Binding-site contacts:
Ligand atom O6 contacts residue TRP22 of chain 2.A at 3.9 Å.
Ligand atom C2 contacts residue THR21 of chain 2.A at 4.3 Å.
Ligand atom C4 contacts residue ASN19 of chain 2.A at 4.2 Å.
Ligand atom O5 contacts residue ASN19 of chain 2.A at 2.4 Å (h-bond).
Ligand atom C5 contacts residue TRP22 of chain 2.A at 4.0 Å (hydrophobic).
Ligand atom C6 contacts residue TRP22 of chain 2.A at 4.5 Å (hydrophobic).
Ligand atom C2 contacts residue ASN19 of chain 2.A at 2.4 Å.
Ligand atom O5 contacts residue THR18 of chain 2.A at 3.9 Å.
Ligand atom C5 contacts residue ASN19 of chain 2.A at 3.7 Å.
Ligand atom C3 contacts residue ASN19 of chain 2.A at 3.7 Å.
Ligand atom N2 contacts residue THR21 of chain 2.A at 3.4 Å (h-bond).
Ligand atom C8 contacts residue THR21 of chain 2.A at 4.0 Å.
Ligand atom C7 contacts residue ASN19 of chain 2.A at 3.5 Å.
Ligand atom C1 contacts residue ASN19 of chain 2.A at 1.4 Å.
Ligand atom N2 contacts residue ASN19 of chain 2.A at 2.9 Å (h-bond).
Ligand atom C1 contacts residue THR21 of chain 2.A at 4.2 Å.
Ligand atom C1 contacts residue TRP22 of chain 2.A at 3.7 Å (hydrophobic).
Ligand atom C7 contacts residue THR21 of chain 2.A at 4.1 Å.
Ligand atom O7 contacts residue ASN19 of chain 2.A at 3.7 Å.
Ligand atom O5 contacts residue TRP22 of chain 2.A at 3.6 Å.
Ligand atom O6 contacts residue THR18 of chain 2.A at 3.9 Å.

The small molecule below binds the protein below.
Small molecule (SMILES): CC(=O)N[C@@H]1[C@@H](O)[C@H](O)[C@@H](CO)O[C@H]1O

Sequence of chain 2.A:
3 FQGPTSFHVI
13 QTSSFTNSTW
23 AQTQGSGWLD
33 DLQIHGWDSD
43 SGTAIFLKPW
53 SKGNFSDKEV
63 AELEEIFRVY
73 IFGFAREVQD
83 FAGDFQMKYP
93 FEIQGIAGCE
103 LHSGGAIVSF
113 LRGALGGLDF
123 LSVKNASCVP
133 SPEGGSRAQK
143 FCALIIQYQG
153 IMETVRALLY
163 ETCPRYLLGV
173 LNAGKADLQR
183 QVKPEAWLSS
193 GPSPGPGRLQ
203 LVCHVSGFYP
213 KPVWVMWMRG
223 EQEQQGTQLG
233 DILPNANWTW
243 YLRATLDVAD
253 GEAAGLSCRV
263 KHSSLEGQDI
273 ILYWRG